The small molecule below binds the protein below.
Small molecule (SMILES): COc1cc2ncnc(Nc3cccc(Cl)c3)c2cc1OC

Binding-site contacts:
Ligand atom C8 contacts residue ILE216 of chain 1.D at 3.6 Å (hydrophobic).
Ligand atom C3 contacts residue ILE216 of chain 1.D at 3.8 Å (hydrophobic).
Ligand atom C2 contacts residue ILE216 of chain 1.D at 4.0 Å (hydrophobic).
Ligand atom C8 contacts residue PRO83 of chain 1.D at 3.7 Å (hydrophobic).
Ligand atom C4 contacts residue ILE216 of chain 1.D at 3.6 Å (hydrophobic).
Ligand atom C21 contacts residue GLU69 of chain 1.D at 3.0 Å.
Ligand atom C8 contacts residue ILE102 of chain 1.D at 3.2 Å (hydrophobic).
Ligand atom N9 contacts residue ALA101 of chain 1.D at 3.6 Å.
Ligand atom N5 contacts residue PHE54 of chain 1.D at 3.7 Å.
Ligand atom C20 contacts residue GLU69 of chain 1.D at 3.6 Å.
Ligand atom N9 contacts residue ILE102 of chain 1.D at 2.7 Å (h-bond).
Ligand atom N9 contacts residue PHE54 of chain 1.D at 3.9 Å.
Ligand atom C16 contacts residue LYS105 of chain 1.D at 4.0 Å.
Ligand atom C17 contacts residue ILE41 of chain 1.D at 3.5 Å (hydrophobic).
Ligand atom C15 contacts residue PHE54 of chain 1.D at 3.8 Å (hydrophobic).
Ligand atom C3 contacts residue PHE54 of chain 1.D at 3.5 Å (hydrophobic).
Ligand atom C19 contacts residue ILE41 of chain 1.D at 3.5 Å (hydrophobic).
Ligand atom N5 contacts residue ILE216 of chain 1.D at 3.5 Å.
Ligand atom C2 contacts residue PHE54 of chain 1.D at 3.3 Å (hydrophobic).
Ligand atom C1 contacts residue PHE54 of chain 1.D at 3.4 Å (hydrophobic).
Ligand atom C16 contacts residue ILE102 of chain 1.D at 3.2 Å (hydrophobic).
Ligand atom C16 contacts residue GLY104 of chain 1.D at 3.1 Å.
Ligand atom C14 contacts residue THR106 of chain 1.D at 3.5 Å.
Ligand atom C8 contacts residue PHE54 of chain 1.D at 4.0 Å (hydrophobic).
Ligand atom C1 contacts residue ILE102 of chain 1.D at 3.7 Å (hydrophobic).
Ligand atom C19 contacts residue GLU69 of chain 1.D at 3.9 Å.
Ligand atom CL contacts residue GLU69 of chain 1.D at 3.1 Å.
Ligand atom C21 contacts residue LYS56 of chain 1.D at 3.5 Å.
Ligand atom C19 contacts residue LYS56 of chain 1.D at 3.3 Å.
Ligand atom C4 contacts residue PHE54 of chain 1.D at 3.7 Å (hydrophobic).
Ligand atom O13 contacts residue GLY104 of chain 1.D at 3.9 Å.
Ligand atom N6 contacts residue ILE216 of chain 1.D at 3.9 Å.
Ligand atom C8 contacts residue THR100 of chain 1.D at 3.8 Å.
Ligand atom N9 contacts residue ILE216 of chain 1.D at 3.9 Å.
Ligand atom C10 contacts residue PHE54 of chain 1.D at 3.7 Å (hydrophobic).
Ligand atom C16 contacts residue ILE206 of chain 1.D at 3.6 Å (hydrophobic).
Ligand atom C8 contacts residue ALA101 of chain 1.D at 3.9 Å (hydrophobic).
Ligand atom C15 contacts residue ILE102 of chain 1.D at 3.0 Å (hydrophobic).
Ligand atom C19 contacts residue ASP217 of chain 1.D at 4.0 Å.
Ligand atom N5 contacts residue PRO83 of chain 1.D at 4.0 Å.

Sequence of chain 1.D:
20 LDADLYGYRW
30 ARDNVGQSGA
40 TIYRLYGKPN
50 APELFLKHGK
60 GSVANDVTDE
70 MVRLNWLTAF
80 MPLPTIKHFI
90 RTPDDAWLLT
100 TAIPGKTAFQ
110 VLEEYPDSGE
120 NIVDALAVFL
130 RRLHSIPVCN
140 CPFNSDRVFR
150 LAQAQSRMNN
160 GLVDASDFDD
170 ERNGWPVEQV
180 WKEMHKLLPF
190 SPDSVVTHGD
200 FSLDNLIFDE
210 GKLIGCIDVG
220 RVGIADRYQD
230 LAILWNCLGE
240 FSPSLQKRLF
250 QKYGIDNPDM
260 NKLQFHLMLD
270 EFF